The small molecule below binds the protein below.
Small molecule (SMILES): N#Cc1ccc([C@H]2CCc3cncn32)c(F)c1

Binding-site contacts:
Ligand atom C04 contacts residue TRP93 of chain 1.L at 3.7 Å (hydrophobic).
Ligand atom C07 contacts residue TRP93 of chain 1.L at 3.9 Å (hydrophobic).
Ligand atom C11 contacts residue THR295 of chain 1.L at 3.8 Å.
Ligand atom C11 contacts residue PHE464 of chain 1.L at 3.7 Å (hydrophobic).
Ligand atom N01 contacts residue ARG97 of chain 1.L at 3.0 Å (salt-bridge).
Ligand atom C14 contacts residue THR295 of chain 1.L at 4.0 Å.
Ligand atom F08 contacts residue GLY291 of chain 1.L at 3.7 Å.
Ligand atom C02 contacts residue ALA290 of chain 1.L at 3.9 Å (hydrophobic).
Ligand atom C13 contacts residue PHE107 of chain 1.L at 3.9 Å (hydrophobic).
Ligand atom C02 contacts residue TRP237 of chain 1.L at 3.9 Å (hydrophobic).
Ligand atom C10 contacts residue THR295 of chain 1.L at 3.5 Å.
Ligand atom N01 contacts residue ALA290 of chain 1.L at 4.0 Å.
Ligand atom F08 contacts residue ALA290 of chain 1.L at 3.4 Å.
Ligand atom C04 contacts residue PHE107 of chain 1.L at 4.0 Å (hydrophobic).
Ligand atom C13 contacts residue THR295 of chain 1.L at 3.5 Å.
Ligand atom C16 contacts residue THR295 of chain 1.L at 3.7 Å.
Ligand atom C03 contacts residue TRP93 of chain 1.L at 3.6 Å (hydrophobic).
Ligand atom C07 contacts residue ALA290 of chain 1.L at 3.8 Å (hydrophobic).
Ligand atom C12 contacts residue THR295 of chain 1.L at 3.9 Å.
Ligand atom C09 contacts residue GLY291 of chain 1.L at 3.8 Å.
Ligand atom C06 contacts residue GLY291 of chain 1.L at 3.5 Å.
Ligand atom N01 contacts residue GLU287 of chain 1.L at 3.5 Å.
Ligand atom N17 contacts residue THR295 of chain 1.L at 3.3 Å.
Ligand atom C02 contacts residue GLU287 of chain 1.L at 3.6 Å.
Ligand atom C02 contacts residue ARG97 of chain 1.L at 4.0 Å.
Ligand atom C16 contacts residue HEM1 of chain 1.JA at 3.2 Å.
Ligand atom C02 contacts residue TRP93 of chain 1.L at 4.0 Å (hydrophobic).
Ligand atom C12 contacts residue PHE464 of chain 1.L at 3.8 Å (hydrophobic).
Ligand atom N01 contacts residue TRP237 of chain 1.L at 3.6 Å.
Ligand atom C14 contacts residue HEM1 of chain 1.JA at 3.1 Å.
Ligand atom C07 contacts residue GLY291 of chain 1.L at 3.4 Å.
Ligand atom N15 contacts residue HEM1 of chain 1.JA at 2.4 Å.
Ligand atom C16 contacts residue GLY291 of chain 1.L at 3.6 Å.
Ligand atom C05 contacts residue PHE107 of chain 1.L at 3.8 Å (hydrophobic).
Ligand atom C11 contacts residue PHE208 of chain 1.L at 4.0 Å (hydrophobic).
Ligand atom C09 contacts residue TRP93 of chain 1.L at 3.8 Å (hydrophobic).
Ligand atom F08 contacts residue PHE208 of chain 1.L at 3.2 Å.
Ligand atom C09 contacts residue ALA290 of chain 1.L at 3.7 Å (hydrophobic).
Ligand atom C10 contacts residue GLY291 of chain 1.L at 3.9 Å.
Ligand atom C05 contacts residue GLY291 of chain 1.L at 3.9 Å.

Sequence of chain 1.L:
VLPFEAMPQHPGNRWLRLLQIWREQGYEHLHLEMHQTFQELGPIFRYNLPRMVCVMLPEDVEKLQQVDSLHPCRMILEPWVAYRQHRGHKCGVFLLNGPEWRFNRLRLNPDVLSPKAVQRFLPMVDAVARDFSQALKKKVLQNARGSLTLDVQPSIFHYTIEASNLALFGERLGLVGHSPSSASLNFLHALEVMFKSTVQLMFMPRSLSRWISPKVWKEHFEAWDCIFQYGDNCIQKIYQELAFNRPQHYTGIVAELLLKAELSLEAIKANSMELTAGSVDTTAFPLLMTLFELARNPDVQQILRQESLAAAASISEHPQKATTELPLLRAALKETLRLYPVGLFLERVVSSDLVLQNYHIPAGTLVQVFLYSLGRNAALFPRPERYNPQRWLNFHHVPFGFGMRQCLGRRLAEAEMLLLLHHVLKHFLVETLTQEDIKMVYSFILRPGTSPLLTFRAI